Sequence of chain 2.A:
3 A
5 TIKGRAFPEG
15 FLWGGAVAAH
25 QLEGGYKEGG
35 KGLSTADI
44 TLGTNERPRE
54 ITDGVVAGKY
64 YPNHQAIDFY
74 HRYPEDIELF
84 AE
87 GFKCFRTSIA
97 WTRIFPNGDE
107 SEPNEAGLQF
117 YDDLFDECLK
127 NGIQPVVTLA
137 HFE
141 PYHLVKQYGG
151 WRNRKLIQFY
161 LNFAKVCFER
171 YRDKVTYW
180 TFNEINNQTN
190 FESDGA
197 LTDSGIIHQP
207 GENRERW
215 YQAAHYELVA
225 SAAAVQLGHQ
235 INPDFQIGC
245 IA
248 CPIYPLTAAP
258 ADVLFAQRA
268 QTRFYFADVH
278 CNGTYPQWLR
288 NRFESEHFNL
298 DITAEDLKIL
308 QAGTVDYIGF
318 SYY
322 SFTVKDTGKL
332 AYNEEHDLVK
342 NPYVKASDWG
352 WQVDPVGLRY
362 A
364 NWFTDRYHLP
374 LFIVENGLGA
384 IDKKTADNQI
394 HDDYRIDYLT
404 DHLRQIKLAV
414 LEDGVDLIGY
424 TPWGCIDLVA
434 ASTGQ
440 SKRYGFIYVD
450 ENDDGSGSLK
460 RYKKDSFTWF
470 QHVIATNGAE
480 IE

The small molecule below binds the protein below.
Small molecule (SMILES): OC[C@H]1O[C@@H](O)[C@H](O)[C@@H](O)[C@@H]1O

Binding-site contacts:
Ligand atom C4 contacts residue GLU183 of chain 2.A at 3.4 Å.
Ligand atom C3 contacts residue CYS248 of chain 2.A at 4.2 Å (hydrophobic).
Ligand atom O4 contacts residue ASN186 of chain 2.A at 4.2 Å.
Ligand atom O5 contacts residue TRP352 of chain 2.A at 4.2 Å.
Ligand atom O2 contacts residue ASN186 of chain 2.A at 4.3 Å.
Ligand atom O3 contacts residue ASN186 of chain 2.A at 2.7 Å (h-bond).
Ligand atom C6 contacts residue TYR320 of chain 2.A at 4.1 Å (hydrophobic).
Ligand atom C3 contacts residue MSE321 of chain 2.A at 4.2 Å.
Ligand atom O5 contacts residue ASN186 of chain 2.A at 4.4 Å.
Ligand atom C4 contacts residue ASN186 of chain 2.A at 3.6 Å.
Ligand atom O6 contacts residue GLU183 of chain 2.A at 2.6 Å (salt-bridge).
Ligand atom C2 contacts residue ARG270 of chain 2.A at 4.1 Å.
Ligand atom C6 contacts residue GLU183 of chain 2.A at 3.5 Å.
Ligand atom O4 contacts residue TYR320 of chain 2.A at 3.9 Å.
Ligand atom C3 contacts residue ASN186 of chain 2.A at 3.5 Å.
Ligand atom C5 contacts residue GLU183 of chain 2.A at 4.1 Å.
Ligand atom C5 contacts residue MSE321 of chain 2.A at 4.2 Å.
Ligand atom O3 contacts residue ARG270 of chain 2.A at 3.0 Å (salt-bridge).
Ligand atom C3 contacts residue ALA246 of chain 2.A at 4.2 Å (hydrophobic).
Ligand atom O3 contacts residue ALA246 of chain 2.A at 3.3 Å.
Ligand atom C5 contacts residue TRP352 of chain 2.A at 3.9 Å (hydrophobic).
Ligand atom O3 contacts residue CYS248 of chain 2.A at 4.0 Å.
Ligand atom O4 contacts residue GLU183 of chain 2.A at 2.8 Å (salt-bridge).
Ligand atom C6 contacts residue PO41 of chain 2.C at 3.5 Å.
Ligand atom C1 contacts residue MSE321 of chain 2.A at 4.3 Å.
Ligand atom O4 contacts residue ALA246 of chain 2.A at 3.6 Å.
Ligand atom C2 contacts residue ASN186 of chain 2.A at 3.7 Å.
Ligand atom O4 contacts residue SER318 of chain 2.A at 3.9 Å.
Ligand atom C6 contacts residue TRP352 of chain 2.A at 3.8 Å (hydrophobic).
Ligand atom O2 contacts residue ARG270 of chain 2.A at 3.2 Å (salt-bridge).
Ligand atom O6 contacts residue PO41 of chain 2.C at 3.8 Å.
Ligand atom O6 contacts residue ASN186 of chain 2.A at 4.0 Å.
Ligand atom C4 contacts residue ALA246 of chain 2.A at 4.1 Å (hydrophobic).
Ligand atom O2 contacts residue GLU335 of chain 2.A at 4.1 Å.
Ligand atom C3 contacts residue ARG270 of chain 2.A at 3.9 Å.